The small molecule below binds the protein below.
Small molecule (SMILES): CC(=O)N[C@@H]1[C@@H](O)[C@H](O)[C@@H](CO)O[C@H]1O

Sequence of chain 1.C:
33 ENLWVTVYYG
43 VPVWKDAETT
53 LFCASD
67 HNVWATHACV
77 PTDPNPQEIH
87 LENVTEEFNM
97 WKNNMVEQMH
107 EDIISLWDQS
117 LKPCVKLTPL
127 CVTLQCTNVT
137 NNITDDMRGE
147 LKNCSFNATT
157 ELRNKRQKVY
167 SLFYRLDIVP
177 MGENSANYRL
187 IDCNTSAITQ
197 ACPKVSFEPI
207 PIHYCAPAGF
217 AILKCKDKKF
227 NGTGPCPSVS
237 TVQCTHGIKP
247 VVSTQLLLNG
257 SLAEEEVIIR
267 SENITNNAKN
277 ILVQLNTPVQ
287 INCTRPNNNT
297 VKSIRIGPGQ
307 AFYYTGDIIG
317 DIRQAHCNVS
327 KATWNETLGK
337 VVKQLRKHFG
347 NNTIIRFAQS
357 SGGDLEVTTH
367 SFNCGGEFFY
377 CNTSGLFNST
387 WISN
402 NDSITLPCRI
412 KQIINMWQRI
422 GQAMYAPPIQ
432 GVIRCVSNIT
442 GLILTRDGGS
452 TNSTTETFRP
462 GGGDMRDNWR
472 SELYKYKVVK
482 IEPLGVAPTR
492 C

Binding-site contacts:
Ligand atom O7 contacts residue ASN294 of chain 1.C at 3.6 Å.
Ligand atom C5 contacts residue ILE315 of chain 1.C at 4.5 Å (hydrophobic).
Ligand atom C7 contacts residue ASN294 of chain 1.C at 3.4 Å.
Ligand atom C8 contacts residue ASN294 of chain 1.C at 3.7 Å.
Ligand atom O5 contacts residue ASN294 of chain 1.C at 2.5 Å (h-bond).
Ligand atom O5 contacts residue ILE315 of chain 1.C at 3.4 Å.
Ligand atom C2 contacts residue ASN294 of chain 1.C at 2.5 Å.
Ligand atom C1 contacts residue ASN294 of chain 1.C at 1.5 Å.
Ligand atom C6 contacts residue ILE315 of chain 1.C at 4.2 Å (hydrophobic).
Ligand atom C1 contacts residue ILE315 of chain 1.C at 4.3 Å (hydrophobic).
Ligand atom C5 contacts residue ASN294 of chain 1.C at 3.8 Å.
Ligand atom C4 contacts residue ASN294 of chain 1.C at 4.4 Å.
Ligand atom C3 contacts residue ASN294 of chain 1.C at 3.9 Å.
Ligand atom N2 contacts residue ASN294 of chain 1.C at 2.9 Å (h-bond).